Sequence of chain 1.C:
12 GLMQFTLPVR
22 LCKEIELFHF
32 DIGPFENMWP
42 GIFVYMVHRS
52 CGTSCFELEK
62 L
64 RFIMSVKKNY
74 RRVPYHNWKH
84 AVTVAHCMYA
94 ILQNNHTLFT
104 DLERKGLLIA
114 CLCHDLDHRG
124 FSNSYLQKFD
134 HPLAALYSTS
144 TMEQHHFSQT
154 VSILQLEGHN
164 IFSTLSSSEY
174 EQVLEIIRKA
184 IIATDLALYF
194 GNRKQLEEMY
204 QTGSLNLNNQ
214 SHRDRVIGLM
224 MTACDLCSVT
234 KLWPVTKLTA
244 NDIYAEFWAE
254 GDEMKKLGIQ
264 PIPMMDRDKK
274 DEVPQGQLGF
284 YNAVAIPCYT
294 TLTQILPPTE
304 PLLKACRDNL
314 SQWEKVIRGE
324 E

A small-molecule ligand and the protein it binds are described below.
Small molecule (SMILES): Cc1nn(-c2ccc(Cl)cc2)c2sc(C(=O)N3CCCCC3)cc12

Binding-site contacts:
Ligand atom N10 contacts residue LEU189 of chain 1.C at 4.0 Å.
Ligand atom C6 contacts residue PHE283 of chain 1.C at 4.0 Å (hydrophobic).
Ligand atom S5 contacts residue PHE283 of chain 1.C at 3.5 Å.
Ligand atom C17 contacts residue PHE283 of chain 1.C at 4.1 Å (hydrophobic).
Ligand atom C15 contacts residue ILE246 of chain 1.C at 3.8 Å (hydrophobic).
Ligand atom N3 contacts residue PHE283 of chain 1.C at 3.7 Å.
Ligand atom C9 contacts residue LEU189 of chain 1.C at 3.9 Å (hydrophobic).
Ligand atom C7 contacts residue MET267 of chain 1.C at 3.3 Å (hydrophobic).
Ligand atom C13 contacts residue GLN280 of chain 1.C at 3.9 Å.
Ligand atom N4 contacts residue PHE283 of chain 1.C at 3.6 Å.
Ligand atom C7 contacts residue PHE283 of chain 1.C at 3.9 Å (hydrophobic).
Ligand atom C16 contacts residue LEU229 of chain 1.C at 3.7 Å (hydrophobic).
Ligand atom C19 contacts residue MET267 of chain 1.C at 3.3 Å (hydrophobic).
Ligand atom C14 contacts residue PHE283 of chain 1.C at 3.6 Å (hydrophobic).
Ligand atom O12 contacts residue LEU189 of chain 1.C at 4.0 Å.
Ligand atom CL18 contacts residue SER231 of chain 1.C at 3.3 Å.
Ligand atom C8 contacts residue PHE283 of chain 1.C at 3.7 Å (hydrophobic).
Ligand atom C11 contacts residue PHE283 of chain 1.C at 3.6 Å (hydrophobic).
Ligand atom C17 contacts residue VAL232 of chain 1.C at 3.8 Å (hydrophobic).
Ligand atom C24 contacts residue PHE193 of chain 1.C at 3.5 Å (hydrophobic).
Ligand atom CL18 contacts residue LEU229 of chain 1.C at 3.5 Å.
Ligand atom C8 contacts residue MET267 of chain 1.C at 3.6 Å (hydrophobic).
Ligand atom C19 contacts residue GLY279 of chain 1.C at 3.8 Å.
Ligand atom CL18 contacts residue ILE246 of chain 1.C at 3.9 Å.
Ligand atom CL18 contacts residue VAL232 of chain 1.C at 3.8 Å.
Ligand atom C23 contacts residue LEU189 of chain 1.C at 3.8 Å (hydrophobic).
Ligand atom C8 contacts residue GLN280 of chain 1.C at 4.0 Å.
Ligand atom C22 contacts residue PHE193 of chain 1.C at 4.1 Å (hydrophobic).
Ligand atom C1 contacts residue PHE283 of chain 1.C at 3.3 Å (hydrophobic).
Ligand atom C13 contacts residue PHE283 of chain 1.C at 3.8 Å (hydrophobic).
Ligand atom N4 contacts residue GLN280 of chain 1.C at 3.1 Å (h-bond).
Ligand atom C17 contacts residue ILE246 of chain 1.C at 3.7 Å (hydrophobic).
Ligand atom C23 contacts residue PHE193 of chain 1.C at 3.9 Å (hydrophobic).
Ligand atom C19 contacts residue PHE283 of chain 1.C at 3.9 Å (hydrophobic).
Ligand atom C2 contacts residue PHE283 of chain 1.C at 3.4 Å (hydrophobic).
Ligand atom C19 contacts residue TYR247 of chain 1.C at 4.0 Å (hydrophobic).
Ligand atom C1 contacts residue PHE250 of chain 1.C at 3.9 Å (hydrophobic).
Ligand atom C19 contacts residue GLN280 of chain 1.C at 4.0 Å.
Ligand atom C2 contacts residue MET267 of chain 1.C at 3.5 Å (hydrophobic).
Ligand atom CL18 contacts residue TYR78 of chain 1.C at 3.8 Å.